Sequence of chain 1.E:
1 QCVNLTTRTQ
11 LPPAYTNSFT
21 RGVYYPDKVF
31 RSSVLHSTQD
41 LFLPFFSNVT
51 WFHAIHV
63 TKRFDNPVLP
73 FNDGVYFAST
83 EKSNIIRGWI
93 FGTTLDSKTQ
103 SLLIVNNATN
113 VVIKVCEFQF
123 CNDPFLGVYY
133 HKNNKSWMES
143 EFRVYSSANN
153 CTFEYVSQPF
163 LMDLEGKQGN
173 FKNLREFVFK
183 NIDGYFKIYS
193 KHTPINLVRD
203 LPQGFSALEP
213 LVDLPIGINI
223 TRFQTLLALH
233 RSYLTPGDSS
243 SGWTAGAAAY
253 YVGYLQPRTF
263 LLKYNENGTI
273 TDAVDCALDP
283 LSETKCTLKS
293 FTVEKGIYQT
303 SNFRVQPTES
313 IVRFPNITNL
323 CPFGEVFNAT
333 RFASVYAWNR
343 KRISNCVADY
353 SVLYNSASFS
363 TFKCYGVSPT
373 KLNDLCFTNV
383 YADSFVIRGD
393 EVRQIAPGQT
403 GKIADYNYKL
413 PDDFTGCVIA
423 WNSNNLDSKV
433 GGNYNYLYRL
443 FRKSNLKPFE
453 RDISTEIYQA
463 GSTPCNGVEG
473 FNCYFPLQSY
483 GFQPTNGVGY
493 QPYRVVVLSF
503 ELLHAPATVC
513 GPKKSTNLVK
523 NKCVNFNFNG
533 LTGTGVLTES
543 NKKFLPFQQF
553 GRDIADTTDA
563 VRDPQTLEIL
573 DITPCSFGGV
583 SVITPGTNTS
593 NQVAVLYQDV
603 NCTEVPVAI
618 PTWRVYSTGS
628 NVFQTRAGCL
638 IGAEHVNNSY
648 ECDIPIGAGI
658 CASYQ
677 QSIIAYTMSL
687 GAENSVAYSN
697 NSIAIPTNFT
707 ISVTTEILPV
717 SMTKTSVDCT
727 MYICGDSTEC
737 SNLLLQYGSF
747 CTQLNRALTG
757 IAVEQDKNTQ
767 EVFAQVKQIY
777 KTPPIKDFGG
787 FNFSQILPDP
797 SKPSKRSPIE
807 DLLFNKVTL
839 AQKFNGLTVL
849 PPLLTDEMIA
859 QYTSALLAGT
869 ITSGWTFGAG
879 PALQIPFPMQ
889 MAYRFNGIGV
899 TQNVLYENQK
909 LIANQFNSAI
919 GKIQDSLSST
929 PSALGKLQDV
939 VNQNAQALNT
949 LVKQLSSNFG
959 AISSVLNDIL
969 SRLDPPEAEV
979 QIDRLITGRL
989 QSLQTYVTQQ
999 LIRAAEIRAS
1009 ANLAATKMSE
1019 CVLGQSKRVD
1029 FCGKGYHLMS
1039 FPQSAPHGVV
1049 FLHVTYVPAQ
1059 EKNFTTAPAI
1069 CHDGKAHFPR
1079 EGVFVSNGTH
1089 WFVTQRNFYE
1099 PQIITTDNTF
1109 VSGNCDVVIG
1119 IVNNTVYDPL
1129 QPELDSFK

This protein binds this small molecule.
Small molecule (SMILES): CC(=O)N[C@@H]1[C@@H](O)[C@H](O)[C@@H](CO)O[C@H]1O

Binding-site contacts:
Ligand atom C6 contacts residue ASN1061 of chain 1.E at 4.4 Å.
Ligand atom C1 contacts residue ASN1061 of chain 1.E at 1.4 Å.
Ligand atom C4 contacts residue ASN1061 of chain 1.E at 4.3 Å.
Ligand atom O5 contacts residue ASN1061 of chain 1.E at 2.4 Å (h-bond).
Ligand atom O7 contacts residue ASN1061 of chain 1.E at 3.0 Å (h-bond).
Ligand atom C6 contacts residue ALA693 of chain 1.E at 4.0 Å (hydrophobic).
Ligand atom C2 contacts residue ASN1061 of chain 1.E at 2.5 Å.
Ligand atom C7 contacts residue ASN1061 of chain 1.E at 3.1 Å.
Ligand atom O6 contacts residue GLN882 of chain 1.C at 4.4 Å.
Ligand atom C3 contacts residue ASN1061 of chain 1.E at 3.8 Å.
Ligand atom O6 contacts residue ASN1061 of chain 1.E at 3.8 Å.
Ligand atom N2 contacts residue ASN1061 of chain 1.E at 2.9 Å (h-bond).
Ligand atom C8 contacts residue ASN1061 of chain 1.E at 4.3 Å.
Ligand atom C5 contacts residue ALA693 of chain 1.E at 4.4 Å (hydrophobic).
Ligand atom O4 contacts residue ALA693 of chain 1.E at 3.7 Å.
Ligand atom C5 contacts residue ASN1061 of chain 1.E at 3.7 Å.
Ligand atom C4 contacts residue ALA693 of chain 1.E at 3.7 Å (hydrophobic).

Sequence of chain 1.C:
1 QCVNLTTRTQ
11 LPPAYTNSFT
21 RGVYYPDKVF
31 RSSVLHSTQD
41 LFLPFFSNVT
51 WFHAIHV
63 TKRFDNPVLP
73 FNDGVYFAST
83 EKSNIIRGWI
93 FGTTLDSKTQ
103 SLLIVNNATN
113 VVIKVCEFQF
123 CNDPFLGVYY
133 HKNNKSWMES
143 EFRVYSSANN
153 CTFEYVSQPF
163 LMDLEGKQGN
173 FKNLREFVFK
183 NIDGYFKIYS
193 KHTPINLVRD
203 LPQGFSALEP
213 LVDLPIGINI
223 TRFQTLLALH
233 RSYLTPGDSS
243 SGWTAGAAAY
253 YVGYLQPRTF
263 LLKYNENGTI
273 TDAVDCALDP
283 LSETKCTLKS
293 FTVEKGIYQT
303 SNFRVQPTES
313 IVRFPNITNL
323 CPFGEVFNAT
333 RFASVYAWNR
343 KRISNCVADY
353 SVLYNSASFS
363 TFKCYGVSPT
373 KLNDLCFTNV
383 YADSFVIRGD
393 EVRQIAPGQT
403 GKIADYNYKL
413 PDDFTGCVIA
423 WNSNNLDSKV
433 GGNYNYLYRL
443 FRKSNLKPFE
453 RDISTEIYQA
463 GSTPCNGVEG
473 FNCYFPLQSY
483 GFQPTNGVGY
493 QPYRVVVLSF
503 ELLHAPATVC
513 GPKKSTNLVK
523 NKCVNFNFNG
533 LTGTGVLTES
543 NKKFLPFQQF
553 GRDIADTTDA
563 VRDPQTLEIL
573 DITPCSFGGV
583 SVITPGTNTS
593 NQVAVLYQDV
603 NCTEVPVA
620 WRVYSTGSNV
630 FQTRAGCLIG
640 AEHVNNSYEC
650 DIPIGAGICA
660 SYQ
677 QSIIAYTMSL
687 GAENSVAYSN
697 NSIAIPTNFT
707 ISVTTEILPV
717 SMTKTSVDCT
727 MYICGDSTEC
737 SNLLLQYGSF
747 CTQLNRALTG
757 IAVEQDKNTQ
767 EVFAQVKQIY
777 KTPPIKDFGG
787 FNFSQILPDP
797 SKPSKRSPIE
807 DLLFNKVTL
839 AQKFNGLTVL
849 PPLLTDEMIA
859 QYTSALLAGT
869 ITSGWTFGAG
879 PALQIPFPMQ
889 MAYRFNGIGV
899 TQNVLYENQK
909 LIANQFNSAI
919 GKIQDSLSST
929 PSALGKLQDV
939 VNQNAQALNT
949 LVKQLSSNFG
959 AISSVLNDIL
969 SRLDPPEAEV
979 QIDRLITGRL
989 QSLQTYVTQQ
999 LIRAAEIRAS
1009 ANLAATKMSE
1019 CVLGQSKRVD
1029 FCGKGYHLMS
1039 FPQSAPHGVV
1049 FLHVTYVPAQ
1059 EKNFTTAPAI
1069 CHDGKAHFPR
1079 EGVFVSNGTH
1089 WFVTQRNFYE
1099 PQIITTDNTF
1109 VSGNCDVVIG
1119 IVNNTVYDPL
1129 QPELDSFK